Sequence of chain 1.B:
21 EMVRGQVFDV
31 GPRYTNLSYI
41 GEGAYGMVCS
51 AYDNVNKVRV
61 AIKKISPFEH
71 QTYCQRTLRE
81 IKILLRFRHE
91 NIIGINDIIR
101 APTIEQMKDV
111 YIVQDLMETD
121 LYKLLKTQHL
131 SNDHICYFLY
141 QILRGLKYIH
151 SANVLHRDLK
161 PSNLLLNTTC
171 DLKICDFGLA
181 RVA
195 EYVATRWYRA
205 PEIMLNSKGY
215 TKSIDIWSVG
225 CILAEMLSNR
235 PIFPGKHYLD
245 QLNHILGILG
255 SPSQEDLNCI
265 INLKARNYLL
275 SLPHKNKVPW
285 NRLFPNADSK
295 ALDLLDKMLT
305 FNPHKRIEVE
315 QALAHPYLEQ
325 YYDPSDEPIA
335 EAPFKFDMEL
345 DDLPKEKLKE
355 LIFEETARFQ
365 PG

The protein below binds the small molecule below.
Small molecule (SMILES): c1cc2nc(-c3cn[nH]c3)cnc2[nH]1

Binding-site contacts:
Ligand atom N15 contacts residue ASP120 of chain 1.B at 4.2 Å.
Ligand atom C1 contacts residue ALA61 of chain 1.B at 4.2 Å (hydrophobic).
Ligand atom C5 contacts residue ALA61 of chain 1.B at 3.6 Å (hydrophobic).
Ligand atom C16 contacts residue MET117 of chain 1.B at 4.1 Å (hydrophobic).
Ligand atom N7 contacts residue LEU165 of chain 1.B at 3.9 Å.
Ligand atom N3 contacts residue ALA61 of chain 1.B at 3.4 Å.
Ligand atom N15 contacts residue THR119 of chain 1.B at 4.0 Å.
Ligand atom C2 contacts residue GLN114 of chain 1.B at 3.4 Å.
Ligand atom C6 contacts residue ALA61 of chain 1.B at 4.1 Å (hydrophobic).
Ligand atom C12 contacts residue ASP120 of chain 1.B at 3.7 Å.
Ligand atom C2 contacts residue ALA61 of chain 1.B at 3.8 Å (hydrophobic).
Ligand atom C5 contacts residue ASP115 of chain 1.B at 3.1 Å.
Ligand atom C2 contacts residue ASP115 of chain 1.B at 3.3 Å.
Ligand atom C5 contacts residue LEU116 of chain 1.B at 4.0 Å (hydrophobic).
Ligand atom C9 contacts residue LEU116 of chain 1.B at 3.8 Å (hydrophobic).
Ligand atom C16 contacts residue THR119 of chain 1.B at 4.0 Å.
Ligand atom N3 contacts residue LEU165 of chain 1.B at 4.2 Å.
Ligand atom N10 contacts residue ASP115 of chain 1.B at 3.5 Å (salt-bridge).
Ligand atom C12 contacts residue LEU165 of chain 1.B at 4.1 Å (hydrophobic).
Ligand atom N10 contacts residue LEU116 of chain 1.B at 3.4 Å.
Ligand atom C8 contacts residue LEU165 of chain 1.B at 4.2 Å (hydrophobic).
Ligand atom C1 contacts residue LEU165 of chain 1.B at 3.5 Å (hydrophobic).
Ligand atom C2 contacts residue LEU165 of chain 1.B at 3.9 Å (hydrophobic).
Ligand atom C1 contacts residue GLN114 of chain 1.B at 3.7 Å.
Ligand atom C5 contacts residue LEU165 of chain 1.B at 3.9 Å (hydrophobic).
Ligand atom N10 contacts residue ALA61 of chain 1.B at 4.1 Å.
Ligand atom C16 contacts residue GLU118 of chain 1.B at 4.2 Å.
Ligand atom N13 contacts residue ASP120 of chain 1.B at 3.1 Å (salt-bridge).
Ligand atom N3 contacts residue ASP115 of chain 1.B at 2.2 Å (salt-bridge).
Ligand atom N3 contacts residue LEU116 of chain 1.B at 4.0 Å.
Ligand atom C5 contacts residue MET117 of chain 1.B at 3.5 Å (hydrophobic).
Ligand atom N3 contacts residue MET117 of chain 1.B at 3.9 Å.
Ligand atom N15 contacts residue LYS123 of chain 1.B at 2.5 Å (salt-bridge).
Ligand atom C8 contacts residue MET117 of chain 1.B at 4.2 Å (hydrophobic).
Ligand atom C6 contacts residue LEU165 of chain 1.B at 3.5 Å (hydrophobic).
Ligand atom C16 contacts residue LYS123 of chain 1.B at 3.7 Å.
Ligand atom N10 contacts residue MET117 of chain 1.B at 2.5 Å (h-bond).
Ligand atom N3 contacts residue GLN114 of chain 1.B at 4.0 Å.
Ligand atom N13 contacts residue LYS123 of chain 1.B at 3.0 Å (salt-bridge).
Ligand atom C9 contacts residue MET117 of chain 1.B at 3.1 Å (hydrophobic).